This protein binds this small molecule.
Small molecule (SMILES): CC(=O)N[C@H]1[C@H](O[C@H]2[C@H](O)[C@@H](NC(C)=O)CO[C@@H]2CO)O[C@H](CO)[C@@H](O)[C@@H]1O

Binding-site contacts:
Ligand atom N2 contacts residue ASN343 of chain 1.B at 2.9 Å (h-bond).
Ligand atom C7 contacts residue GLY339 of chain 1.B at 3.7 Å.
Ligand atom O5 contacts residue ASN343 of chain 1.B at 2.4 Å (h-bond).
Ligand atom C2 contacts residue ASN343 of chain 1.B at 2.4 Å.
Ligand atom O7 contacts residue SER371 of chain 1.B at 4.5 Å.
Ligand atom C4 contacts residue ASN343 of chain 1.B at 4.2 Å.
Ligand atom C3 contacts residue ASN343 of chain 1.B at 3.8 Å.
Ligand atom C8 contacts residue GLY339 of chain 1.B at 3.6 Å.
Ligand atom C1 contacts residue ASN343 of chain 1.B at 1.4 Å.
Ligand atom C8 contacts residue PHE338 of chain 1.B at 3.7 Å (hydrophobic).
Ligand atom C8 contacts residue PHE342 of chain 1.B at 4.0 Å (hydrophobic).
Ligand atom C5 contacts residue ASN343 of chain 1.B at 3.7 Å.
Ligand atom N2 contacts residue GLY339 of chain 1.B at 4.3 Å.
Ligand atom C7 contacts residue ASN343 of chain 1.B at 4.0 Å.
Ligand atom O3 contacts residue TYR489 of chain 1.A at 3.9 Å.
Ligand atom O7 contacts residue GLY339 of chain 1.B at 3.9 Å.
Ligand atom C8 contacts residue SER371 of chain 1.B at 3.5 Å.

Sequence of chain 1.B:
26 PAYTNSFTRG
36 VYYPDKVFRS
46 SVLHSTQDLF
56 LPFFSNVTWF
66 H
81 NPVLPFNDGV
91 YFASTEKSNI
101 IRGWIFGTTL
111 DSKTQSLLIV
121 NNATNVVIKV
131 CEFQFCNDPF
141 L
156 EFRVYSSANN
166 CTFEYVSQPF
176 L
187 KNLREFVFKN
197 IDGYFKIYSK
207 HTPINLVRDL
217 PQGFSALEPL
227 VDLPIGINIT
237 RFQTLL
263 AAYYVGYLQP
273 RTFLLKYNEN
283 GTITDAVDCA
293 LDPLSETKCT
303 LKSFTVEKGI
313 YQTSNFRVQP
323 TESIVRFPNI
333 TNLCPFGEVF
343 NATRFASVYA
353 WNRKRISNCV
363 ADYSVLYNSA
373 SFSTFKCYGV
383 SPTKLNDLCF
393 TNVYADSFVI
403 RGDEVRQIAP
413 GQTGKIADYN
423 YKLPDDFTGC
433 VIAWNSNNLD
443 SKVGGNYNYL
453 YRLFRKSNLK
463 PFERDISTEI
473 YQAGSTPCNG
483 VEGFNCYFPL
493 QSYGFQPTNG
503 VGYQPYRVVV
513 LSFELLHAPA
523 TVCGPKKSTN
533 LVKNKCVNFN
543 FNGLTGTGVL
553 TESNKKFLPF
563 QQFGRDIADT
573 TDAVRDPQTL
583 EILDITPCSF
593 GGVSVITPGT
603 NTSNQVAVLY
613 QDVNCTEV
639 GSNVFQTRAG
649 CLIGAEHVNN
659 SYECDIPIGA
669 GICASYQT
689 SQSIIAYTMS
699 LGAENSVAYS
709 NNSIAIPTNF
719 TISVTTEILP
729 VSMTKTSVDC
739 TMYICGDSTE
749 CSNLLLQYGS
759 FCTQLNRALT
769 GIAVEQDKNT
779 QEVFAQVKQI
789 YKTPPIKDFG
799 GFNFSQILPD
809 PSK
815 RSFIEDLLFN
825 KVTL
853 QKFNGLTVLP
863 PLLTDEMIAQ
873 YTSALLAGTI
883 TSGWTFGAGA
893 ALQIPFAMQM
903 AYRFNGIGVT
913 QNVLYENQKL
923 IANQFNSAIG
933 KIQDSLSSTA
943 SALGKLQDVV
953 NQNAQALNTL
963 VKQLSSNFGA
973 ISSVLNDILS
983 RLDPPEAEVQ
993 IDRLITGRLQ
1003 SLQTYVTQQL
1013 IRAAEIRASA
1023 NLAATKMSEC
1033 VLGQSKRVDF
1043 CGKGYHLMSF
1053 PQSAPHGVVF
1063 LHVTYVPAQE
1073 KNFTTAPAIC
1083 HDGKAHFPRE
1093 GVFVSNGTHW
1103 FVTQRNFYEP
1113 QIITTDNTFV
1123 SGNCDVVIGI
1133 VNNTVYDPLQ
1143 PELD

Sequence of chain 1.A:
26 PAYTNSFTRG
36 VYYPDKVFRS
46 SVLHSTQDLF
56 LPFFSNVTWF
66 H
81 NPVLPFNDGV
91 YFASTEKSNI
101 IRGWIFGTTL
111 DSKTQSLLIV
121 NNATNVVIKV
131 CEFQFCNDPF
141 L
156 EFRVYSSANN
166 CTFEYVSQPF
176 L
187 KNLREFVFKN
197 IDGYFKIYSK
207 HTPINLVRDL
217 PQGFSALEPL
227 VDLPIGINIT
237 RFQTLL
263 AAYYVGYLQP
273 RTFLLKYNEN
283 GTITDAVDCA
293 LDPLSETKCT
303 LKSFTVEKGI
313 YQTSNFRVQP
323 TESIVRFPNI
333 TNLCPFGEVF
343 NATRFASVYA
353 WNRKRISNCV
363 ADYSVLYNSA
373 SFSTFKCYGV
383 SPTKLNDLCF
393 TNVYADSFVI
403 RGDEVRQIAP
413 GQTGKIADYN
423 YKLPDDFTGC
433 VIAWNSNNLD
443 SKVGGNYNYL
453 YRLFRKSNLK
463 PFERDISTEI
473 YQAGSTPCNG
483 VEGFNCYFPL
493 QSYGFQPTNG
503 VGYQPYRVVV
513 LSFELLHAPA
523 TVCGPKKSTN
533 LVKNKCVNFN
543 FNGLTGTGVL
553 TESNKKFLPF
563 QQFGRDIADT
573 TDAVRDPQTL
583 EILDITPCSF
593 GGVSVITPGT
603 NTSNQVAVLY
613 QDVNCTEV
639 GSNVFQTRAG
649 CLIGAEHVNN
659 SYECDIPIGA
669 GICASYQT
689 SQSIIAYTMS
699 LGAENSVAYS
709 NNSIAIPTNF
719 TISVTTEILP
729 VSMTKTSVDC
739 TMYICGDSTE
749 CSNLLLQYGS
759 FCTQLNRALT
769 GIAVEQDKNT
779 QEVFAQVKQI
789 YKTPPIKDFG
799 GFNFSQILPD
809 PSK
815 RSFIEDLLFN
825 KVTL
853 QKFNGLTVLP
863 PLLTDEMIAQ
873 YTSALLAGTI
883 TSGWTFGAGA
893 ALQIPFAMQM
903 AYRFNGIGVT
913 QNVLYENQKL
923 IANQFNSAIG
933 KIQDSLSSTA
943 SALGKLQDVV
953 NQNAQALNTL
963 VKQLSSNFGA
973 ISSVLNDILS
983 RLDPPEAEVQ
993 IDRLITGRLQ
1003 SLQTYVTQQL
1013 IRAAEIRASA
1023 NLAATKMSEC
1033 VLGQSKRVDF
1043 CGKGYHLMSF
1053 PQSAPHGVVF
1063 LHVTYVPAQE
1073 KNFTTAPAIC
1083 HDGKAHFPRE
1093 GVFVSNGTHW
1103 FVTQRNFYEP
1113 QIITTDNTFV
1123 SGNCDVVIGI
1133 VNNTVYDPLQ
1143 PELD